This protein binds this small molecule.
Small molecule (SMILES): CC(C)n1ncc2cc(C(=O)NCc3coc(-c4cccs4)n3)cnc21

Binding-site contacts:
Ligand atom C18 contacts residue GLN124 of chain 1.D at 3.7 Å.
Ligand atom S13 contacts residue SER98 of chain 1.D at 3.7 Å.
Ligand atom O1 contacts residue ILE136 of chain 1.I at 3.7 Å.
Ligand atom C10 contacts residue THR169 of chain 1.D at 3.7 Å.
Ligand atom C8 contacts residue GLN124 of chain 1.D at 3.8 Å.
Ligand atom C4 contacts residue ILE136 of chain 1.I at 3.1 Å (hydrophobic).
Ligand atom C11 contacts residue LEU154 of chain 1.D at 3.6 Å (hydrophobic).
Ligand atom C6 contacts residue LEU150 of chain 1.D at 3.7 Å (hydrophobic).
Ligand atom O7 contacts residue ASN151 of chain 1.D at 3.4 Å (h-bond).
Ligand atom O1 contacts residue ARG147 of chain 1.D at 3.2 Å.
Ligand atom N25 contacts residue THR146 of chain 1.D at 3.6 Å.
Ligand atom C16 contacts residue GLN124 of chain 1.D at 3.5 Å.
Ligand atom S13 contacts residue GLN124 of chain 1.D at 3.7 Å.
Ligand atom N14 contacts residue HIS123 of chain 1.D at 3.8 Å.
Ligand atom C18 contacts residue VAL71 of chain 1.D at 3.2 Å (hydrophobic).
Ligand atom C12 contacts residue SER98 of chain 1.D at 3.2 Å.
Ligand atom C22 contacts residue HIS142 of chain 1.D at 3.5 Å.
Ligand atom O1 contacts residue LEU150 of chain 1.D at 3.6 Å.
Ligand atom N14 contacts residue GLN124 of chain 1.D at 2.8 Å (h-bond).
Ligand atom C22 contacts residue THR146 of chain 1.D at 3.7 Å.
Ligand atom C6 contacts residue ASN151 of chain 1.D at 3.5 Å.
Ligand atom C12 contacts residue SER101 of chain 1.D at 3.4 Å.
Ligand atom C18 contacts residue PRO125 of chain 1.D at 3.3 Å (hydrophobic).
Ligand atom C4 contacts residue GLN124 of chain 1.D at 3.3 Å.
Ligand atom N3 contacts residue GLN124 of chain 1.D at 2.8 Å (h-bond).
Ligand atom N3 contacts residue ILE136 of chain 1.I at 3.1 Å.
Ligand atom C23 contacts residue GLN132 of chain 1.D at 3.2 Å.
Ligand atom C22 contacts residue GLN132 of chain 1.D at 3.7 Å.
Ligand atom C5 contacts residue THR169 of chain 1.D at 3.3 Å.
Ligand atom C26 contacts residue ILE143 of chain 1.D at 3.7 Å (hydrophobic).
Ligand atom N14 contacts residue THR169 of chain 1.D at 3.6 Å.
Ligand atom C18 contacts residue LEU126 of chain 1.D at 3.6 Å (hydrophobic).
Ligand atom C26 contacts residue THR146 of chain 1.D at 3.8 Å.
Ligand atom O7 contacts residue LEU150 of chain 1.D at 3.4 Å.
Ligand atom O7 contacts residue THR169 of chain 1.D at 3.7 Å.
Ligand atom C10 contacts residue LEU154 of chain 1.D at 3.5 Å (hydrophobic).
Ligand atom C2 contacts residue ILE136 of chain 1.I at 3.5 Å (hydrophobic).
Ligand atom C4 contacts residue THR169 of chain 1.D at 3.2 Å.
Ligand atom C17 contacts residue VAL71 of chain 1.D at 3.6 Å (hydrophobic).
Ligand atom N19 contacts residue VAL71 of chain 1.D at 3.6 Å.

Sequence of chain 1.I:
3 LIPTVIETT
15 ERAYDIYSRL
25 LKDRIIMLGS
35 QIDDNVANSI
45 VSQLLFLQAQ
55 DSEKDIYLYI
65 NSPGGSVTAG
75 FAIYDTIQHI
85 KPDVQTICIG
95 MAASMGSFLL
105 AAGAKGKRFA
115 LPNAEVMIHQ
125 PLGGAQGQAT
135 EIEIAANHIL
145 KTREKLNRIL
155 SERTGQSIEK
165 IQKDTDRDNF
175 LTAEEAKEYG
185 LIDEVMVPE

Sequence of chain 1.D:
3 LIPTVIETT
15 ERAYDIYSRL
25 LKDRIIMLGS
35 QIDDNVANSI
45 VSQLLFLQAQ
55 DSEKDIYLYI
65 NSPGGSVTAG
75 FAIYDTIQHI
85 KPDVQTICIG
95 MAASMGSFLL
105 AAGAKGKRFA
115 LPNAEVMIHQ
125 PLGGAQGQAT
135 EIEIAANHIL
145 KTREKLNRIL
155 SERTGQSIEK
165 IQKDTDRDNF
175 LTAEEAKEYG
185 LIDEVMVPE